Sequence of chain 2.A:
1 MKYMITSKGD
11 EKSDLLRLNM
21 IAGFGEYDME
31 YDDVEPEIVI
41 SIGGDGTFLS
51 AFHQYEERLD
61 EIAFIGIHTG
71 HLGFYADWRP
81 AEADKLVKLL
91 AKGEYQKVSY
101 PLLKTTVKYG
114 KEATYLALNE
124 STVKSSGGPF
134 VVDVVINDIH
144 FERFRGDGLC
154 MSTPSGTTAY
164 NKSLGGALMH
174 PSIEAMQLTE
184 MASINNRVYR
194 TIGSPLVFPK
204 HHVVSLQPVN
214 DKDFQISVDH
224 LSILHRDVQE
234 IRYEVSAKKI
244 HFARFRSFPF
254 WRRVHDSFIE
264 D

This protein binds this small molecule.
Small molecule (SMILES): Nc1ncnc2c1ncn2[C@@H]1O[C@H](CN2CC#Cc3nc4c(N)ncnc4n3[C@@H]3O[C@H](CNC(=O)NCCNC(=O)C2)[C@@H](O)[C@H]3O)[C@@H](O)[C@H]1O

Sequence of chain 3.A:
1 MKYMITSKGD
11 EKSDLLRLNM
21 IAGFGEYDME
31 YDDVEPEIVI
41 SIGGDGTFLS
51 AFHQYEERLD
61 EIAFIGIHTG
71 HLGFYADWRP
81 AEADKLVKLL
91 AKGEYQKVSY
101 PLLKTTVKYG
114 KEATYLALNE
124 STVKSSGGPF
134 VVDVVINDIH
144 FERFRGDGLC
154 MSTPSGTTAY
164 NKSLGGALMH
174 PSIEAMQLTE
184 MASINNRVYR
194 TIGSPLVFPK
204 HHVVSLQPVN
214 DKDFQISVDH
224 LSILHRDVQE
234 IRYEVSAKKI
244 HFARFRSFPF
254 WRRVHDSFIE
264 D

Binding-site contacts:
Ligand atom N03 contacts residue HIS223 of chain 2.A at 3.4 Å (h-bond).
Ligand atom C21 contacts residue HIS223 of chain 2.A at 3.4 Å.
Ligand atom C26 contacts residue GLU123 of chain 2.A at 3.5 Å.
Ligand atom O27 contacts residue ASN122 of chain 2.A at 3.1 Å (h-bond).
Ligand atom C41 contacts residue ASP45 of chain 2.A at 3.5 Å.
Ligand atom O28 contacts residue GLU123 of chain 2.A at 2.5 Å (salt-bridge).
Ligand atom C35 contacts residue SER166 of chain 2.A at 3.1 Å.
Ligand atom O28 contacts residue TYR163 of chain 2.A at 3.2 Å (h-bond).
Ligand atom N46 contacts residue ASN122 of chain 2.A at 2.9 Å (h-bond).
Ligand atom O28 contacts residue ALA162 of chain 2.A at 3.2 Å.
Ligand atom C04 contacts residue HIS223 of chain 2.A at 3.3 Å.
Ligand atom C43 contacts residue THR161 of chain 2.A at 3.1 Å.
Ligand atom C07 contacts residue ILE187 of chain 3.A at 3.4 Å (hydrophobic).
Ligand atom N36 contacts residue ILE187 of chain 3.A at 3.5 Å.
Ligand atom O08 contacts residue ILE187 of chain 3.A at 3.4 Å.
Ligand atom O27 contacts residue GLU123 of chain 2.A at 2.7 Å (salt-bridge).
Ligand atom C35 contacts residue ILE187 of chain 3.A at 3.4 Å (hydrophobic).
Ligand atom C15 contacts residue ASP45 of chain 2.A at 3.5 Å.
Ligand atom N36 contacts residue SER166 of chain 2.A at 3.3 Å (h-bond).
Ligand atom N44 contacts residue PHE74 of chain 2.A at 3.4 Å.
Ligand atom C43 contacts residue PHE74 of chain 2.A at 3.3 Å (hydrophobic).
Ligand atom N09 contacts residue ILE187 of chain 3.A at 3.4 Å.
Ligand atom C32 contacts residue TYR163 of chain 2.A at 3.5 Å (hydrophobic).
Ligand atom N38 contacts residue ALA185 of chain 3.A at 2.7 Å (h-bond).
Ligand atom N44 contacts residue THR161 of chain 2.A at 2.6 Å (h-bond).
Ligand atom N36 contacts residue ALA185 of chain 3.A at 3.4 Å (h-bond).
Ligand atom C37 contacts residue ALA185 of chain 3.A at 3.5 Å (hydrophobic).
Ligand atom N39 contacts residue ASN122 of chain 2.A at 3.0 Å (h-bond).
Ligand atom C47 contacts residue ASP45 of chain 2.A at 3.4 Å.
Ligand atom C02 contacts residue HIS223 of chain 2.A at 3.4 Å.
Ligand atom N46 contacts residue TYR75 of chain 2.A at 3.1 Å (h-bond).
Ligand atom C18 contacts residue GLY46 of chain 2.A at 3.5 Å.
Ligand atom C25 contacts residue GLU123 of chain 2.A at 3.4 Å.
Ligand atom C05 contacts residue PRO132 of chain 3.A at 3.6 Å (hydrophobic).
Ligand atom N46 contacts residue SER158 of chain 2.A at 2.7 Å (h-bond).
Ligand atom O50 contacts residue ASP45 of chain 2.A at 2.6 Å (salt-bridge).
Ligand atom O01 contacts residue HIS223 of chain 2.A at 3.5 Å (h-bond).
Ligand atom C16 contacts residue ASP45 of chain 2.A at 3.5 Å.
Ligand atom N38 contacts residue ASP150 of chain 3.A at 2.5 Å (salt-bridge).
Ligand atom N14 contacts residue ASP45 of chain 2.A at 3.4 Å (salt-bridge).